The protein below binds the small molecule below.
Small molecule (SMILES): O=C([O-])C(=O)[O-]

Binding-site contacts:
Ligand atom O4 contacts residue THR244 of chain 1.G at 3.3 Å (h-bond).
Ligand atom O2 contacts residue ALA209 of chain 1.G at 4.3 Å.
Ligand atom O3 contacts residue ARG210 of chain 1.G at 3.5 Å (salt-bridge).
Ligand atom O4 contacts residue ARG87 of chain 1.G at 4.0 Å.
Ligand atom C2 contacts residue THR244 of chain 1.G at 4.0 Å.
Ligand atom C2 contacts residue GLU188 of chain 1.G at 3.8 Å.
Ligand atom O2 contacts residue MG1 of chain 1.NA at 2.0 Å.
Ligand atom O4 contacts residue MG1 of chain 1.NA at 4.1 Å.
Ligand atom O1 contacts residue GLY211 of chain 1.G at 4.1 Å.
Ligand atom O3 contacts residue ALA209 of chain 1.G at 3.3 Å.
Ligand atom C2 contacts residue ASP212 of chain 1.G at 4.3 Å.
Ligand atom O1 contacts residue GLU188 of chain 1.G at 2.5 Å (salt-bridge).
Ligand atom C2 contacts residue ALA209 of chain 1.G at 3.9 Å (hydrophobic).
Ligand atom C1 contacts residue GLY211 of chain 1.G at 3.9 Å.
Ligand atom O3 contacts residue GLY211 of chain 1.G at 2.9 Å (h-bond).
Ligand atom C1 contacts residue THR244 of chain 1.G at 3.8 Å.
Ligand atom O3 contacts residue ASP212 of chain 1.G at 3.7 Å.
Ligand atom C1 contacts residue ASP212 of chain 1.G at 3.8 Å.
Ligand atom O2 contacts residue ASP212 of chain 1.G at 3.8 Å.
Ligand atom O4 contacts residue LYS186 of chain 1.G at 3.8 Å.
Ligand atom C2 contacts residue MG1 of chain 1.NA at 2.8 Å.
Ligand atom O4 contacts residue MET207 of chain 1.G at 4.3 Å.
Ligand atom C1 contacts residue GLU188 of chain 1.G at 3.4 Å.
Ligand atom O3 contacts residue MG1 of chain 1.NA at 4.0 Å.
Ligand atom C1 contacts residue MG1 of chain 1.NA at 2.8 Å.
Ligand atom O1 contacts residue ASP212 of chain 1.G at 2.6 Å (salt-bridge).
Ligand atom C2 contacts residue LYS186 of chain 1.G at 3.5 Å.
Ligand atom C1 contacts residue ARG210 of chain 1.G at 4.5 Å.
Ligand atom O1 contacts residue MG1 of chain 1.NA at 1.9 Å.
Ligand atom O1 contacts residue ALA209 of chain 1.G at 3.7 Å.
Ligand atom O2 contacts residue LYS186 of chain 1.G at 2.8 Å (salt-bridge).
Ligand atom O3 contacts residue THR244 of chain 1.G at 2.9 Å (h-bond).
Ligand atom O4 contacts residue ALA209 of chain 1.G at 4.2 Å.
Ligand atom C1 contacts residue ALA209 of chain 1.G at 3.5 Å (hydrophobic).
Ligand atom O4 contacts residue MET276 of chain 1.G at 4.2 Å.
Ligand atom O3 contacts residue GLU188 of chain 1.G at 4.4 Å.
Ligand atom O2 contacts residue GLU188 of chain 1.G at 3.4 Å (salt-bridge).

Sequence of chain 1.G:
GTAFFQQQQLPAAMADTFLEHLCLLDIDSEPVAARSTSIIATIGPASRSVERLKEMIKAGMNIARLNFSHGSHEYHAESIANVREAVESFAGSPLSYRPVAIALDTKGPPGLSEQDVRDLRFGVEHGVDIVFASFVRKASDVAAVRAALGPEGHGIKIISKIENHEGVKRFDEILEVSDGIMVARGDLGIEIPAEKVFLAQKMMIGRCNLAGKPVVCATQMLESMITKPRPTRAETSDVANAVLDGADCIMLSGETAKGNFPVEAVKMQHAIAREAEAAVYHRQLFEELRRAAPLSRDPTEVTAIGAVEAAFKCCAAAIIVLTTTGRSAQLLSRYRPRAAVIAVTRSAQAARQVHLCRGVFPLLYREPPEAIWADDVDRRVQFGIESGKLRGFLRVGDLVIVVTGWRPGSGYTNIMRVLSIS